Sequence of chain 1.D:
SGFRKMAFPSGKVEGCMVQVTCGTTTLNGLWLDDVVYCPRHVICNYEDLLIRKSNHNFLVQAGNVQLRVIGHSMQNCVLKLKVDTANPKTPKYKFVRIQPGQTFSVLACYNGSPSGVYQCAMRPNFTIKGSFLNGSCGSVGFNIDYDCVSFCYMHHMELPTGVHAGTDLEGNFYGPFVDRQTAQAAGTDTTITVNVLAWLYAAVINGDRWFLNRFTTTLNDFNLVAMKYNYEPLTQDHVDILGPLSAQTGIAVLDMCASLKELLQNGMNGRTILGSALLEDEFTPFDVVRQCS

Sequence of chain 1.C:
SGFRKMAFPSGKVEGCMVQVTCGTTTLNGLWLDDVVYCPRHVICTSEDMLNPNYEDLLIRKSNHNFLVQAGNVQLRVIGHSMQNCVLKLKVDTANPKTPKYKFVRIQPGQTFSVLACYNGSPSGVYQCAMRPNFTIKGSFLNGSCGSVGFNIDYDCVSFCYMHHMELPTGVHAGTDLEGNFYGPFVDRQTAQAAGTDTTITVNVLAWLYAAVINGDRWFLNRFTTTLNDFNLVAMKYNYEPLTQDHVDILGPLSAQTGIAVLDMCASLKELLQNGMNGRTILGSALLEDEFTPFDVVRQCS

Binding-site contacts:
Ligand atom O33 contacts residue SER144 of chain 1.D at 3.8 Å.
Ligand atom C8 contacts residue ARG188 of chain 1.D at 2.9 Å.
Ligand atom C28 contacts residue GLU166 of chain 1.D at 3.6 Å.
Ligand atom C8 contacts residue GLN192 of chain 1.D at 3.4 Å.
Ligand atom N27 contacts residue GLU166 of chain 1.D at 3.7 Å.
Ligand atom C17 contacts residue HIS41 of chain 1.D at 3.6 Å.
Ligand atom CL19 contacts residue HIS164 of chain 1.D at 3.7 Å.
Ligand atom C28 contacts residue PHE140 of chain 1.D at 3.2 Å (hydrophobic).
Ligand atom CL23 contacts residue ARG188 of chain 1.D at 3.7 Å.
Ligand atom C32 contacts residue ASN142 of chain 1.D at 3.3 Å.
Ligand atom C26 contacts residue HIS163 of chain 1.D at 3.0 Å.
Ligand atom C18 contacts residue HIS164 of chain 1.D at 3.7 Å.
Ligand atom C26 contacts residue SER144 of chain 1.D at 3.5 Å.
Ligand atom C7 contacts residue ARG188 of chain 1.D at 3.2 Å.
Ligand atom CL23 contacts residue TYR54 of chain 1.D at 3.2 Å.
Ligand atom C24 contacts residue CYS145 of chain 1.D at 3.5 Å (hydrophobic).
Ligand atom C18 contacts residue HIS41 of chain 1.D at 3.2 Å.
Ligand atom C30 contacts residue ASN142 of chain 1.D at 3.7 Å.
Ligand atom N27 contacts residue PHE140 of chain 1.D at 3.6 Å.
Ligand atom O31 contacts residue ASN142 of chain 1.D at 3.2 Å.
Ligand atom CL23 contacts residue HIS41 of chain 1.D at 3.4 Å.
Ligand atom C28 contacts residue HIS172 of chain 1.D at 3.8 Å.
Ligand atom C14 contacts residue HIS41 of chain 1.D at 3.8 Å.
Ligand atom C29 contacts residue GLU166 of chain 1.D at 3.6 Å.
Ligand atom O33 contacts residue GLY143 of chain 1.D at 3.1 Å (h-bond).
Ligand atom CL19 contacts residue HIS41 of chain 1.D at 3.6 Å.
Ligand atom C29 contacts residue PHE140 of chain 1.D at 3.5 Å (hydrophobic).
Ligand atom O1 contacts residue GLU166 of chain 1.D at 3.2 Å (salt-bridge).
Ligand atom C20 contacts residue HIS41 of chain 1.D at 3.4 Å.
Ligand atom CL23 contacts residue ASP187 of chain 1.D at 3.1 Å.
Ligand atom C17 contacts residue HIS164 of chain 1.D at 3.1 Å.
Ligand atom O33 contacts residue CYS145 of chain 1.D at 3.2 Å (h-bond).
Ligand atom N27 contacts residue SER144 of chain 1.D at 3.6 Å.
Ligand atom N27 contacts residue HIS172 of chain 1.D at 3.8 Å.
Ligand atom O1 contacts residue MET165 of chain 1.D at 3.2 Å.
Ligand atom CL19 contacts residue MET165 of chain 1.D at 3.6 Å.
Ligand atom C21 contacts residue HIS41 of chain 1.D at 3.6 Å.
Ligand atom C7 contacts residue GLN189 of chain 1.D at 3.6 Å.
Ligand atom CL19 contacts residue ASP187 of chain 1.D at 3.6 Å.
Ligand atom N27 contacts residue HIS163 of chain 1.D at 2.7 Å (h-bond).

The small molecule below binds the protein below.
Small molecule (SMILES): COc1ccncc1C(=O)N1CCN(c2ccc(Cl)c(Cl)c2)[C@H](C(=O)NCc2cccs2)C1